Sequence of chain 1.A:
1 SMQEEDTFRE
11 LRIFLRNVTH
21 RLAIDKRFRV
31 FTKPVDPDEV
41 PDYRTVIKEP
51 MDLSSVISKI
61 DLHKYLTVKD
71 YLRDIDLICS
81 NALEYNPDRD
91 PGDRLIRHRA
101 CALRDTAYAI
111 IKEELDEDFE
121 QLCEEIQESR

The protein below binds the small molecule below.
Small molecule (SMILES): COC(=O)[C@H](Cc1ccco1)c1ccncc1

Binding-site contacts:
Ligand atom C6 contacts residue VAL40 of chain 1.A at 3.5 Å (hydrophobic).
Ligand atom O contacts residue ILE96 of chain 1.A at 3.9 Å.
Ligand atom C1 contacts residue VAL30 of chain 1.A at 3.8 Å (hydrophobic).
Ligand atom C3 contacts residue TYR85 of chain 1.A at 3.4 Å (hydrophobic).
Ligand atom O2 contacts residue EDO1 of chain 1.H at 3.4 Å (h-bond).
Ligand atom C1 contacts residue ILE96 of chain 1.A at 3.8 Å (hydrophobic).
Ligand atom C9 contacts residue ILE96 of chain 1.A at 3.5 Å (hydrophobic).
Ligand atom O contacts residue TYR43 of chain 1.A at 3.8 Å.
Ligand atom O contacts residue TYR85 of chain 1.A at 4.0 Å.
Ligand atom C4 contacts residue TYR85 of chain 1.A at 3.8 Å (hydrophobic).
Ligand atom C11 contacts residue ILE96 of chain 1.A at 4.2 Å (hydrophobic).
Ligand atom C6 contacts residue EDO1 of chain 1.H at 3.8 Å.
Ligand atom C1 contacts residue VAL35 of chain 1.A at 3.7 Å (hydrophobic).
Ligand atom O1 contacts residue ILE96 of chain 1.A at 3.7 Å.
Ligand atom O2 contacts residue VAL40 of chain 1.A at 4.2 Å.
Ligand atom C12 contacts residue ILE96 of chain 1.A at 4.1 Å (hydrophobic).
Ligand atom C contacts residue TYR43 of chain 1.A at 4.4 Å (hydrophobic).
Ligand atom N contacts residue ILE96 of chain 1.A at 4.0 Å.
Ligand atom C3 contacts residue ASN86 of chain 1.A at 3.7 Å.
Ligand atom C12 contacts residue VAL30 of chain 1.A at 3.7 Å (hydrophobic).
Ligand atom C contacts residue ILE96 of chain 1.A at 3.7 Å (hydrophobic).
Ligand atom C11 contacts residue VAL30 of chain 1.A at 3.7 Å (hydrophobic).
Ligand atom C7 contacts residue VAL40 of chain 1.A at 4.2 Å (hydrophobic).
Ligand atom O1 contacts residue VAL35 of chain 1.A at 3.5 Å.
Ligand atom C4 contacts residue VAL40 of chain 1.A at 4.2 Å (hydrophobic).
Ligand atom C2 contacts residue ILE96 of chain 1.A at 4.4 Å (hydrophobic).
Ligand atom C10 contacts residue GLY92 of chain 1.A at 4.3 Å.
Ligand atom C10 contacts residue ILE96 of chain 1.A at 3.7 Å (hydrophobic).
Ligand atom C8 contacts residue ILE96 of chain 1.A at 3.7 Å (hydrophobic).
Ligand atom C5 contacts residue VAL40 of chain 1.A at 3.5 Å (hydrophobic).
Ligand atom C contacts residue VAL35 of chain 1.A at 4.0 Å (hydrophobic).
Ligand atom C2 contacts residue ASN86 of chain 1.A at 4.2 Å.
Ligand atom C10 contacts residue ASN86 of chain 1.A at 4.0 Å.
Ligand atom O1 contacts residue VAL30 of chain 1.A at 4.0 Å.
Ligand atom O contacts residue ASN86 of chain 1.A at 3.0 Å (h-bond).
Ligand atom C7 contacts residue EDO1 of chain 1.H at 3.3 Å.
Ligand atom C contacts residue ASN86 of chain 1.A at 3.8 Å.
Ligand atom O2 contacts residue TYR85 of chain 1.A at 3.5 Å.
Ligand atom C8 contacts residue ASN86 of chain 1.A at 4.1 Å.
Ligand atom C9 contacts residue ASN86 of chain 1.A at 3.1 Å.